Sequence of chain 1.A:
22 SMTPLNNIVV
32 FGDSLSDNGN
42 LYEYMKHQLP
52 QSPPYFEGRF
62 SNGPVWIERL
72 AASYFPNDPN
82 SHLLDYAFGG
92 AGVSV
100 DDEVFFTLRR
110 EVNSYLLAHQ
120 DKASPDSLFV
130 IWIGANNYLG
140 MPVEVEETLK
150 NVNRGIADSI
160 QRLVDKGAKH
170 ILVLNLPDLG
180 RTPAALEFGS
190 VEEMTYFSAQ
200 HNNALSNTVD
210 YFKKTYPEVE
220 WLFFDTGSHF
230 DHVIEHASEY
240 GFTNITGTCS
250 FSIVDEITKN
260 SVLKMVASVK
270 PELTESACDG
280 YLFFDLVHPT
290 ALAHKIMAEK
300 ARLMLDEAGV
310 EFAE

Binding-site contacts:
Ligand atom O5 contacts residue GLY226 of chain 1.A at 3.9 Å.
Ligand atom C3 contacts residue ALA198 of chain 1.A at 4.1 Å (hydrophobic).
Ligand atom C1 contacts residue ASP230 of chain 1.A at 2.6 Å.
Ligand atom C4 contacts residue ASP177 of chain 1.A at 4.2 Å.
Ligand atom C2 contacts residue ASP230 of chain 1.A at 3.6 Å.
Ligand atom O6 contacts residue ALA198 of chain 1.A at 3.7 Å.
Ligand atom C1 contacts residue ASP177 of chain 1.A at 3.6 Å.
Ligand atom O5 contacts residue ASP230 of chain 1.A at 3.5 Å (salt-bridge).
Ligand atom C4 contacts residue ALA198 of chain 1.A at 3.4 Å (hydrophobic).
Ligand atom C4 contacts residue THR194 of chain 1.A at 3.9 Å.
Ligand atom C2 contacts residue ASP177 of chain 1.A at 4.0 Å.
Ligand atom C4 contacts residue SER197 of chain 1.A at 3.5 Å.

The small molecule below binds the protein below.
Small molecule (SMILES): C[C@@H](O)[C@@H](C)O